Sequence of chain 1.B:
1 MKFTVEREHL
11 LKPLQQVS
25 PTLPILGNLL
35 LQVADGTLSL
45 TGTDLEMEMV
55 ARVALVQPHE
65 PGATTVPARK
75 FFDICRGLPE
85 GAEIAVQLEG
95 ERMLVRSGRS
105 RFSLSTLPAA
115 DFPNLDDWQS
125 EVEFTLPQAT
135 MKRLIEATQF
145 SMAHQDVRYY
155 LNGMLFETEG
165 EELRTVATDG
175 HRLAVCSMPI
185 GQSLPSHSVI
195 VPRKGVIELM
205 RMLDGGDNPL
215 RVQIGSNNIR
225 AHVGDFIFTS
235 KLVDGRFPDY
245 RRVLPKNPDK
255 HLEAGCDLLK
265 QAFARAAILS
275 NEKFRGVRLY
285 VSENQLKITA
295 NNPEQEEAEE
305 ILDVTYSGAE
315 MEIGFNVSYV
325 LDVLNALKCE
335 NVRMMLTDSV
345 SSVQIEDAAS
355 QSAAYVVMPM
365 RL

A small-molecule ligand and the protein it binds are described below.
Small molecule (SMILES): CC(=O)N[C@@H](CCC(N)=O)C(=O)N[C@@H](C[C@@H]1CC=CCC1)C(=O)N[C@@H](CC(=O)O)C(=O)N[C@@H](CC(C)C)C(=O)N[C@@H](Cc1ccc(Cl)cc1)C(=O)O

Binding-site contacts:
Ligand atom CZ contacts residue PRO242 of chain 1.B at 3.8 Å (hydrophobic).
Ligand atom CD1 contacts residue ARG176 of chain 1.B at 3.3 Å.
Ligand atom N contacts residue PRO363 of chain 1.B at 3.0 Å (h-bond).
Ligand atom CD1 contacts residue HIS175 of chain 1.B at 3.3 Å.
Ligand atom CH3 contacts residue ARG365 of chain 1.B at 3.0 Å.
Ligand atom CD1 contacts residue PRO363 of chain 1.B at 3.3 Å (hydrophobic).
Ligand atom CE1 contacts residue VAL344 of chain 1.B at 3.4 Å (hydrophobic).
Ligand atom CG contacts residue GLY174 of chain 1.B at 3.8 Å.
Ligand atom O contacts residue VAL247 of chain 1.B at 3.4 Å.
Ligand atom C contacts residue GLY174 of chain 1.B at 3.7 Å.
Ligand atom CD2 contacts residue VAL360 of chain 1.B at 3.5 Å (hydrophobic).
Ligand atom C contacts residue MET362 of chain 1.B at 3.8 Å (hydrophobic).
Ligand atom N contacts residue MET364 of chain 1.B at 3.8 Å.
Ligand atom CZ contacts residue ARG365 of chain 1.B at 3.8 Å.
Ligand atom CB contacts residue MET362 of chain 1.B at 3.7 Å (hydrophobic).
Ligand atom O contacts residue MET362 of chain 1.B at 3.4 Å.
Ligand atom CA contacts residue MET364 of chain 1.B at 3.7 Å (hydrophobic).
Ligand atom C contacts residue MET362 of chain 1.B at 3.5 Å (hydrophobic).
Ligand atom CB contacts residue PRO363 of chain 1.B at 3.4 Å (hydrophobic).
Ligand atom CG contacts residue HIS175 of chain 1.B at 3.5 Å.
Ligand atom CA contacts residue GLY174 of chain 1.B at 3.8 Å.
Ligand atom C contacts residue ARG365 of chain 1.B at 3.5 Å.
Ligand atom CZ contacts residue VAL344 of chain 1.B at 3.7 Å (hydrophobic).
Ligand atom N contacts residue GLY174 of chain 1.B at 2.7 Å (h-bond).
Ligand atom CB contacts residue GLY174 of chain 1.B at 3.2 Å.
Ligand atom CG contacts residue HIS175 of chain 1.B at 3.6 Å.
Ligand atom CA contacts residue GLY174 of chain 1.B at 3.5 Å.
Ligand atom C contacts residue MET364 of chain 1.B at 3.6 Å (hydrophobic).
Ligand atom CD2 contacts residue VAL247 of chain 1.B at 3.4 Å (hydrophobic).
Ligand atom O contacts residue MET362 of chain 1.B at 3.1 Å.
Ligand atom OE1 contacts residue TYR323 of chain 1.B at 3.7 Å.
Ligand atom NE2 contacts residue PRO363 of chain 1.B at 3.2 Å (h-bond).
Ligand atom NE2 contacts residue MET362 of chain 1.B at 3.0 Å (h-bond).
Ligand atom O contacts residue HIS175 of chain 1.B at 3.5 Å (h-bond).
Ligand atom CD1 contacts residue GLY174 of chain 1.B at 3.6 Å.
Ligand atom O contacts residue MET364 of chain 1.B at 3.1 Å.
Ligand atom O contacts residue ARG365 of chain 1.B at 2.7 Å (salt-bridge).
Ligand atom CD1 contacts residue THR172 of chain 1.B at 3.4 Å.
Ligand atom CL contacts residue LEU177 of chain 1.B at 3.4 Å.
Ligand atom CA contacts residue PRO363 of chain 1.B at 3.8 Å (hydrophobic).